Binding-site contacts:
Ligand atom C11 contacts residue VAL191 of chain 1.A at 3.9 Å (hydrophobic).
Ligand atom C8 contacts residue SER177 of chain 1.A at 3.5 Å.
Ligand atom C15 contacts residue ALA172 of chain 1.A at 3.3 Å (hydrophobic).
Ligand atom C23 contacts residue TYR81 of chain 1.A at 3.6 Å (hydrophobic).
Ligand atom C3 contacts residue GLN174 of chain 1.A at 3.3 Å.
Ligand atom N16 contacts residue ALA172 of chain 1.A at 3.5 Å (h-bond).
Ligand atom C10 contacts residue SER192 of chain 1.A at 3.9 Å.
Ligand atom N17 contacts residue ASP171 of chain 1.A at 2.8 Å (salt-bridge).
Ligand atom C20 contacts residue GLY194 of chain 1.A at 4.0 Å.
Ligand atom C23 contacts residue TRP193 of chain 1.A at 3.9 Å (hydrophobic).
Ligand atom C contacts residue GLN174 of chain 1.A at 3.5 Å.
Ligand atom C24 contacts residue TYR81 of chain 1.A at 3.5 Å (hydrophobic).
Ligand atom C25 contacts residue TRP193 of chain 1.A at 3.7 Å (hydrophobic).
Ligand atom C22 contacts residue TRP193 of chain 1.A at 3.7 Å (hydrophobic).
Ligand atom N16 contacts residue ASP171 of chain 1.A at 2.9 Å (salt-bridge).
Ligand atom C12 contacts residue TRP193 of chain 1.A at 3.8 Å (hydrophobic).
Ligand atom N17 contacts residue ALA172 of chain 1.A at 3.2 Å (h-bond).
Ligand atom N26 contacts residue TYR81 of chain 1.A at 3.6 Å.
Ligand atom C14 contacts residue GLY194 of chain 1.A at 3.9 Å.
Ligand atom C11 contacts residue TRP193 of chain 1.A at 3.7 Å (hydrophobic).
Ligand atom C4 contacts residue GLN174 of chain 1.A at 3.5 Å.
Ligand atom C2 contacts residue HIS40 of chain 1.A at 3.9 Å.
Ligand atom C12 contacts residue GLY194 of chain 1.A at 3.8 Å.
Ligand atom C10 contacts residue SER177 of chain 1.A at 3.9 Å.
Ligand atom N17 contacts residue GLY196 of chain 1.A at 2.9 Å (h-bond).
Ligand atom O7 contacts residue GLY194 of chain 1.A at 3.3 Å (h-bond).
Ligand atom N17 contacts residue CYS197 of chain 1.A at 3.7 Å.
Ligand atom C13 contacts residue GLY196 of chain 1.A at 3.5 Å.
Ligand atom C10 contacts residue TRP193 of chain 1.A at 3.6 Å (hydrophobic).
Ligand atom N16 contacts residue GLY204 of chain 1.A at 3.3 Å.
Ligand atom C21 contacts residue TRP193 of chain 1.A at 3.7 Å (hydrophobic).
Ligand atom C8 contacts residue SER192 of chain 1.A at 4.0 Å.
Ligand atom C13 contacts residue GLY194 of chain 1.A at 3.7 Å.
Ligand atom O7 contacts residue TRP193 of chain 1.A at 3.2 Å.
Ligand atom C15 contacts residue ASP171 of chain 1.A at 3.6 Å.
Ligand atom C15 contacts residue GLY196 of chain 1.A at 4.0 Å.
Ligand atom N26 contacts residue TRP193 of chain 1.A at 3.2 Å.
Ligand atom N26 contacts residue THR80 of chain 1.A at 3.1 Å (h-bond).
Ligand atom C9 contacts residue TRP193 of chain 1.A at 3.9 Å (hydrophobic).
Ligand atom N16 contacts residue TRP193 of chain 1.A at 3.9 Å.

Sequence of chain 1.A:
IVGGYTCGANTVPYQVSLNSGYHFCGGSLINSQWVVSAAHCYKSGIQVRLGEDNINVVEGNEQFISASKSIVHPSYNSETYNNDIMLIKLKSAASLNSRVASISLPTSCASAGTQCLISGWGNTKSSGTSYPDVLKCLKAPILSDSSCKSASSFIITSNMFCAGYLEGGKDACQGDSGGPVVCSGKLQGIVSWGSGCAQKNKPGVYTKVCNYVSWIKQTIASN

The small molecule below binds the protein below.
Small molecule (SMILES): N=C(N)c1ccc(C[C@@H]2CCCC[C@@H](Cc3ccc(C(=N)N)cc3)C2=O)cc1